Sequence of chain 49.B:
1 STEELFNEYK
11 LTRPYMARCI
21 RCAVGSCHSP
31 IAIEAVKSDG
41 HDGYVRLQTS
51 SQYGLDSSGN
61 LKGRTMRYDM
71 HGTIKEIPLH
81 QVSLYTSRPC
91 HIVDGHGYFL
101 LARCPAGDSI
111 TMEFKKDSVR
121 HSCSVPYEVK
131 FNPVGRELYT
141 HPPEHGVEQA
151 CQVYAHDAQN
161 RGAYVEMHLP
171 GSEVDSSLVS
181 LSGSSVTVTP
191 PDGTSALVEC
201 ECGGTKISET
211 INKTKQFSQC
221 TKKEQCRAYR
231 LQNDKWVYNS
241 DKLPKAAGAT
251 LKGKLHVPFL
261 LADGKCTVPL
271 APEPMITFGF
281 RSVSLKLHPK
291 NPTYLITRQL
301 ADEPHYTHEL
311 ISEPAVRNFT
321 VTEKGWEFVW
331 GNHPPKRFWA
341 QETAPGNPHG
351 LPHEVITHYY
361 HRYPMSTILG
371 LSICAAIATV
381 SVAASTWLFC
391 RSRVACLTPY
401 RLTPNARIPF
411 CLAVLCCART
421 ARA

Sequence of chain 34.A:
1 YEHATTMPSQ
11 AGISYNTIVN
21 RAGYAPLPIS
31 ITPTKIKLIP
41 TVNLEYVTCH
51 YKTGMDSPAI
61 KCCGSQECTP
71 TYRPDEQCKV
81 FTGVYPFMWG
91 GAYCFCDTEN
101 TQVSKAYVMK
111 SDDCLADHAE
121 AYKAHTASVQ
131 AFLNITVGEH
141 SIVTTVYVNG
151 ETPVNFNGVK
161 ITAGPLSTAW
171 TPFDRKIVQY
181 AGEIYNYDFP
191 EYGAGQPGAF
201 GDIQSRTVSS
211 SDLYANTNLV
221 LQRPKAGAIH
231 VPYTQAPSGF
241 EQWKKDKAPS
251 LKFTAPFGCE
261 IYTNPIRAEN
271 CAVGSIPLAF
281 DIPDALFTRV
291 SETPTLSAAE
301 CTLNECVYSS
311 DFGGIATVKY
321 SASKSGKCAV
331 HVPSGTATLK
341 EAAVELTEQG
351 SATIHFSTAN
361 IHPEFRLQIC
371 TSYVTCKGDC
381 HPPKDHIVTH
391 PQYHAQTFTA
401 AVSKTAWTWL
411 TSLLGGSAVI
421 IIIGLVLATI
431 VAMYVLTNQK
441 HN

The protein below binds the small molecule below.
Small molecule (SMILES): CC(=O)N[C@@H]1[C@@H](O)[C@H](O)[C@@H](CO)O[C@H]1O

Binding-site contacts:
Ligand atom C6 contacts residue ASN318 of chain 49.B at 3.2 Å.
Ligand atom C8 contacts residue GLU305 of chain 34.A at 4.5 Å.
Ligand atom N2 contacts residue GLU305 of chain 34.A at 4.4 Å.
Ligand atom C5 contacts residue SER284 of chain 49.B at 4.5 Å.
Ligand atom O7 contacts residue GLU305 of chain 34.A at 2.4 Å (salt-bridge).
Ligand atom C7 contacts residue GLU305 of chain 34.A at 3.6 Å.
Ligand atom O5 contacts residue SER284 of chain 49.B at 4.2 Å.
Ligand atom O6 contacts residue SER284 of chain 49.B at 2.4 Å (h-bond).
Ligand atom O6 contacts residue ASN318 of chain 49.B at 2.9 Å (h-bond).
Ligand atom C6 contacts residue SER284 of chain 49.B at 3.4 Å.